Sequence of chain 1.A:
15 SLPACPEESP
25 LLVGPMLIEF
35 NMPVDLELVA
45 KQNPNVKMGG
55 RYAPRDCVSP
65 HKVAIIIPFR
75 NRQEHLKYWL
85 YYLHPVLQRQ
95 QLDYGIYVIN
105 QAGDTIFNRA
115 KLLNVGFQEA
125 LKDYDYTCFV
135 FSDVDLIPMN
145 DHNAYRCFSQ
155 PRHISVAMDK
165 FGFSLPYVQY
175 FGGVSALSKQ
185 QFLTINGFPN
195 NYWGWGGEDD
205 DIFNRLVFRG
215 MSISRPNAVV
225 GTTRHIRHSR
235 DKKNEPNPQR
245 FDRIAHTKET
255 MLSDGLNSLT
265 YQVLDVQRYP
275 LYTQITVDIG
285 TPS

The protein below binds the small molecule below.
Small molecule (SMILES): CC(=O)N[C@H]1[C@H](OC[C@H]2O[C@@H](O[C@H]3[C@H](O)[C@@H](O)[C@H](O)O[C@@H]3CO)[C@H](O)[C@@H](O[C@@H]3O[C@H](CO)[C@@H](O)[C@H](O[C@@H]4O[C@H](CO)[C@H](O)[C@H](O)[C@H]4O)[C@H]3NC(C)=O)[C@H]2O)O[C@H](CO)[C@@H](O)[C@@H]1O

Binding-site contacts:
Ligand atom O6 contacts residue TRP199 of chain 1.A at 3.6 Å.
Ligand atom C7 contacts residue GLY201 of chain 1.A at 3.5 Å.
Ligand atom O7 contacts residue TRP199 of chain 1.A at 3.8 Å.
Ligand atom O3 contacts residue ASP203 of chain 1.A at 2.6 Å (salt-bridge).
Ligand atom N2 contacts residue ASP204 of chain 1.A at 2.9 Å (salt-bridge).
Ligand atom C7 contacts residue ASP204 of chain 1.A at 3.6 Å.
Ligand atom C5 contacts residue TYR174 of chain 1.A at 3.7 Å (hydrophobic).
Ligand atom N2 contacts residue GLY201 of chain 1.A at 3.5 Å (h-bond).
Ligand atom C2 contacts residue PHE245 of chain 1.A at 3.9 Å (hydrophobic).
Ligand atom C1 contacts residue PHE245 of chain 1.A at 3.8 Å (hydrophobic).
Ligand atom C4 contacts residue ASP203 of chain 1.A at 3.6 Å.
Ligand atom O3 contacts residue ARG244 of chain 1.A at 3.3 Å (salt-bridge).
Ligand atom O3 contacts residue GLY200 of chain 1.A at 3.6 Å.
Ligand atom O3 contacts residue PHE245 of chain 1.A at 3.6 Å.
Ligand atom C1 contacts residue TYR171 of chain 1.A at 3.6 Å (hydrophobic).
Ligand atom C4 contacts residue TRP199 of chain 1.A at 3.8 Å (hydrophobic).
Ligand atom C7 contacts residue ARG244 of chain 1.A at 3.7 Å.
Ligand atom O4 contacts residue ASP203 of chain 1.A at 2.9 Å (salt-bridge).
Ligand atom C8 contacts residue ASP204 of chain 1.A at 3.2 Å.
Ligand atom O3 contacts residue GOL1 of chain 1.Q at 3.3 Å.
Ligand atom C6 contacts residue PHE165 of chain 1.A at 3.4 Å (hydrophobic).
Ligand atom O4 contacts residue TRP199 of chain 1.A at 3.7 Å.
Ligand atom C3 contacts residue TYR171 of chain 1.A at 3.9 Å (hydrophobic).
Ligand atom O5 contacts residue TRP199 of chain 1.A at 3.7 Å.
Ligand atom O4 contacts residue GOL1 of chain 1.Q at 2.9 Å.
Ligand atom O3 contacts residue GLY201 of chain 1.A at 2.9 Å (h-bond).
Ligand atom O5 contacts residue PHE245 of chain 1.A at 3.4 Å.
Ligand atom O4 contacts residue TYR174 of chain 1.A at 3.4 Å.
Ligand atom C2 contacts residue TRP199 of chain 1.A at 3.8 Å (hydrophobic).
Ligand atom C6 contacts residue TYR174 of chain 1.A at 3.6 Å (hydrophobic).
Ligand atom O4 contacts residue PHE245 of chain 1.A at 3.9 Å.
Ligand atom O6 contacts residue TRP199 of chain 1.A at 3.8 Å.
Ligand atom O4 contacts residue ARG244 of chain 1.A at 3.1 Å (salt-bridge).
Ligand atom C4 contacts residue GOL1 of chain 1.Q at 3.8 Å.
Ligand atom C8 contacts residue GLY201 of chain 1.A at 3.4 Å.
Ligand atom O6 contacts residue PHE165 of chain 1.A at 3.6 Å.
Ligand atom O7 contacts residue ARG244 of chain 1.A at 2.7 Å (salt-bridge).
Ligand atom O2 contacts residue PHE165 of chain 1.A at 3.9 Å.
Ligand atom C3 contacts residue ASP203 of chain 1.A at 3.4 Å.
Ligand atom O6 contacts residue PHE245 of chain 1.A at 3.8 Å.